Sequence of chain 1.C:
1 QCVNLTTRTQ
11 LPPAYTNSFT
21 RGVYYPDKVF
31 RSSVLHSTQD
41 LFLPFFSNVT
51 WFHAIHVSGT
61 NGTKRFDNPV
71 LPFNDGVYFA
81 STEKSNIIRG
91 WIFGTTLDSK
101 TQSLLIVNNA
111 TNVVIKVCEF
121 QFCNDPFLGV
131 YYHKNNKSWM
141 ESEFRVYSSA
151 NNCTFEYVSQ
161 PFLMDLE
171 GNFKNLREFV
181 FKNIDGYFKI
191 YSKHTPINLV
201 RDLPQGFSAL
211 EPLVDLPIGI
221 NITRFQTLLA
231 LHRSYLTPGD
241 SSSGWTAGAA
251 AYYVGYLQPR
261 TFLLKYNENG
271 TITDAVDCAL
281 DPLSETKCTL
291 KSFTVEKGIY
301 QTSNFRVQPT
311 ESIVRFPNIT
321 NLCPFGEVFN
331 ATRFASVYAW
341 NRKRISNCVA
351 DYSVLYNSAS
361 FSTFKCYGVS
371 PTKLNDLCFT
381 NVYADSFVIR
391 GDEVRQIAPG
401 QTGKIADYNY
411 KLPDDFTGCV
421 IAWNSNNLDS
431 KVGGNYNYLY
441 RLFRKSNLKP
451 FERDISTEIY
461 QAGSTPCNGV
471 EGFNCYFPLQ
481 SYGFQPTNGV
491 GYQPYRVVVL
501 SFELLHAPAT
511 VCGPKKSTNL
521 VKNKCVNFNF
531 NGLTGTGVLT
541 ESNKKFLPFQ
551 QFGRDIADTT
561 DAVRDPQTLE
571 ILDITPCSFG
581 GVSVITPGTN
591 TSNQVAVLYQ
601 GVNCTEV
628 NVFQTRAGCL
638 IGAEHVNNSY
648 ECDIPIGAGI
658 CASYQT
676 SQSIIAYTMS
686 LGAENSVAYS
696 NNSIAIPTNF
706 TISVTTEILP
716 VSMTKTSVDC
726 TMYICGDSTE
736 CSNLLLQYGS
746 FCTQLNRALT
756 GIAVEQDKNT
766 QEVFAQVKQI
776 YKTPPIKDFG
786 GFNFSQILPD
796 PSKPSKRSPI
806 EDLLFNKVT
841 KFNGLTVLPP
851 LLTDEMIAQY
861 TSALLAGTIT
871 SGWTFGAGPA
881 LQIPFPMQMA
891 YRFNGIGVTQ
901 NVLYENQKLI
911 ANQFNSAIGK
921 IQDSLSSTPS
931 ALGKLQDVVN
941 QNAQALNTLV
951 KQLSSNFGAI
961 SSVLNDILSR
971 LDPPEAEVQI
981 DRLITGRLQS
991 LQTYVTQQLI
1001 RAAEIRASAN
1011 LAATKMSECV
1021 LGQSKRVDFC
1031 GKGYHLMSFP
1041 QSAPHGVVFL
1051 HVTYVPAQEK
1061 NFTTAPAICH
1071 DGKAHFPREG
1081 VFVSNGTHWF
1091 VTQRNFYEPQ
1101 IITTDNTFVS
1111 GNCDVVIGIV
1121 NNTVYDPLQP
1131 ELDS

The protein below binds the small molecule below.
Small molecule (SMILES): CC(=O)N[C@@H]1[C@@H](O)[C@H](O)[C@@H](CO)O[C@H]1O

Sequence of chain 1.B:
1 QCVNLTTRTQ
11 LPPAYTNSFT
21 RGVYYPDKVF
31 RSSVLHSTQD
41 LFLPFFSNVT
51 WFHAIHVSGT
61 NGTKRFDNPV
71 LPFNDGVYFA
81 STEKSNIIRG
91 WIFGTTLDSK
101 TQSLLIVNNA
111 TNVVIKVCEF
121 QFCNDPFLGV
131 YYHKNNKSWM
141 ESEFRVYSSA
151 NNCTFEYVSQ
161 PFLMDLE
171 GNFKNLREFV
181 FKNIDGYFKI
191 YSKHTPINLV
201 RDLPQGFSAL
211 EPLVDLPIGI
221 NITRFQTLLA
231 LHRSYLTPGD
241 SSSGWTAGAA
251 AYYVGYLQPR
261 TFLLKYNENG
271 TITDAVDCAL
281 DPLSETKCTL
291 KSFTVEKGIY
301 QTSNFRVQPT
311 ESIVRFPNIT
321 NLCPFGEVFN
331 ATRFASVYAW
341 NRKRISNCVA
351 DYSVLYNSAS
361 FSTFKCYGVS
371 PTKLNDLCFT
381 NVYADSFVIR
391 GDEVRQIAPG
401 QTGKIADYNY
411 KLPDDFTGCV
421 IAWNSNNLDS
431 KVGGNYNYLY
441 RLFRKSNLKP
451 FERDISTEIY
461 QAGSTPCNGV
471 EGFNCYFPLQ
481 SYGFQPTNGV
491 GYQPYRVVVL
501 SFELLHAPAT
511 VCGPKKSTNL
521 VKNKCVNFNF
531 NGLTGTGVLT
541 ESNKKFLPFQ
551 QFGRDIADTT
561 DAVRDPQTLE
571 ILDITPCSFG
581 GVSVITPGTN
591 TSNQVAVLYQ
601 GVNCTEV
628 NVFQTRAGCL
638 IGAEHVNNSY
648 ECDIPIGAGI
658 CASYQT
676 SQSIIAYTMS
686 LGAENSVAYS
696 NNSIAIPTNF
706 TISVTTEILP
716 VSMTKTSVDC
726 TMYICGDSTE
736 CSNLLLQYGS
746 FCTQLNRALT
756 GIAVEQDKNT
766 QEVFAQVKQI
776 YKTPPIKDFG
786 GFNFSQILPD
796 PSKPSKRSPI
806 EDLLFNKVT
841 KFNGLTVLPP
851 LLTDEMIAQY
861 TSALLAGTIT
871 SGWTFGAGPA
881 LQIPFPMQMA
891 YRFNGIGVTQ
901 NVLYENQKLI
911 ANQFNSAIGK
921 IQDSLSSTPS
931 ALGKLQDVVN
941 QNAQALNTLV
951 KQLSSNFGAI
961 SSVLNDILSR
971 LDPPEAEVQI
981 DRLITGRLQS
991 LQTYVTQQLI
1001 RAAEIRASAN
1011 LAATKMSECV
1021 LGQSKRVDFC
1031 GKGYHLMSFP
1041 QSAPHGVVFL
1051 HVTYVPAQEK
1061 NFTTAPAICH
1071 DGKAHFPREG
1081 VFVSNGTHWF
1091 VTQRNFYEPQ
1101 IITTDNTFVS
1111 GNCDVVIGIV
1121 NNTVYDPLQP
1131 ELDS

Binding-site contacts:
Ligand atom N2 contacts residue ASN269 of chain 1.C at 2.9 Å (h-bond).
Ligand atom O6 contacts residue ASN269 of chain 1.C at 4.4 Å.
Ligand atom C1 contacts residue ASN269 of chain 1.C at 1.4 Å.
Ligand atom C6 contacts residue LYS545 of chain 1.B at 4.1 Å.
Ligand atom C5 contacts residue ASN269 of chain 1.C at 3.7 Å.
Ligand atom C3 contacts residue ASN269 of chain 1.C at 3.8 Å.
Ligand atom O6 contacts residue LYS545 of chain 1.B at 3.6 Å (salt-bridge).
Ligand atom C2 contacts residue ASN269 of chain 1.C at 2.5 Å.
Ligand atom O5 contacts residue ASN269 of chain 1.C at 2.4 Å (h-bond).
Ligand atom C7 contacts residue ASN269 of chain 1.C at 4.0 Å.
Ligand atom C8 contacts residue GLU268 of chain 1.C at 3.4 Å.
Ligand atom C4 contacts residue ASN269 of chain 1.C at 4.2 Å.